Sequence of chain 1.G:
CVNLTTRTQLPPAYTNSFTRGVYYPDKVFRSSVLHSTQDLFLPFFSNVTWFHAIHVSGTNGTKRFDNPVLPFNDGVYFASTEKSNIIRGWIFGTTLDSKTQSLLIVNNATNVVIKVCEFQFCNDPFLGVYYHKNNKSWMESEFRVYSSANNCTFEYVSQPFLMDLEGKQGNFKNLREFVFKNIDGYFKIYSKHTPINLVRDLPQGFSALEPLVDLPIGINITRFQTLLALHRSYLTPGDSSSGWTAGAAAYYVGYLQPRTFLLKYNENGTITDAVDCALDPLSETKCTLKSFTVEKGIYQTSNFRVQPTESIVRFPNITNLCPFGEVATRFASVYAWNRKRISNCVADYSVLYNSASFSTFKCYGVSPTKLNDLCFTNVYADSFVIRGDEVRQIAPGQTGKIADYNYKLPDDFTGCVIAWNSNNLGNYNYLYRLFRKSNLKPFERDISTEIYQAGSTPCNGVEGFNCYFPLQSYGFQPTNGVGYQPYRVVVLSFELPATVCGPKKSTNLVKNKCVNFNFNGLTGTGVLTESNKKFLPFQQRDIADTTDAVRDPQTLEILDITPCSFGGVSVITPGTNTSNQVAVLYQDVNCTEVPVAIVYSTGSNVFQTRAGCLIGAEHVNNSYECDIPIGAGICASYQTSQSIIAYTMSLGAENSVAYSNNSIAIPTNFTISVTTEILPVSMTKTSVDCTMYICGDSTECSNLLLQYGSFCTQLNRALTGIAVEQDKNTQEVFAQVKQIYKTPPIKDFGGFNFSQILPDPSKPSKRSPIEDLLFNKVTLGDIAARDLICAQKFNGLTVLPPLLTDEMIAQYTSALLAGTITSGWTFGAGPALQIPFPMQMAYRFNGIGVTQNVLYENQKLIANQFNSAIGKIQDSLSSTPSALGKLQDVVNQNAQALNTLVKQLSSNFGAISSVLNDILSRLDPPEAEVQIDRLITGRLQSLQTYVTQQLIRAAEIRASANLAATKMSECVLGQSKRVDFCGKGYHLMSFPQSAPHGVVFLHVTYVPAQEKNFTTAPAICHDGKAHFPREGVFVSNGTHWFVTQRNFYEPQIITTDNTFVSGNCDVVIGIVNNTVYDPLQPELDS

This protein binds this small molecule.
Small molecule (SMILES): CC(=O)N[C@@H]1[C@@H](O)[C@H](O)[C@@H](CO)O[C@H]1O

Binding-site contacts:
Ligand atom C5 contacts residue ASN331 of chain 1.G at 3.7 Å.
Ligand atom C2 contacts residue ASN331 of chain 1.G at 2.5 Å.
Ligand atom C8 contacts residue ASN331 of chain 1.G at 4.0 Å.
Ligand atom C4 contacts residue ASN331 of chain 1.G at 4.2 Å.
Ligand atom C7 contacts residue ASN331 of chain 1.G at 3.6 Å.
Ligand atom N2 contacts residue ASN331 of chain 1.G at 2.9 Å (h-bond).
Ligand atom C6 contacts residue THR581 of chain 1.G at 4.5 Å.
Ligand atom O5 contacts residue ASN331 of chain 1.G at 2.4 Å (h-bond).
Ligand atom C1 contacts residue ASN331 of chain 1.G at 1.4 Å.
Ligand atom C3 contacts residue ASN331 of chain 1.G at 3.8 Å.